Sequence of chain 1.C:
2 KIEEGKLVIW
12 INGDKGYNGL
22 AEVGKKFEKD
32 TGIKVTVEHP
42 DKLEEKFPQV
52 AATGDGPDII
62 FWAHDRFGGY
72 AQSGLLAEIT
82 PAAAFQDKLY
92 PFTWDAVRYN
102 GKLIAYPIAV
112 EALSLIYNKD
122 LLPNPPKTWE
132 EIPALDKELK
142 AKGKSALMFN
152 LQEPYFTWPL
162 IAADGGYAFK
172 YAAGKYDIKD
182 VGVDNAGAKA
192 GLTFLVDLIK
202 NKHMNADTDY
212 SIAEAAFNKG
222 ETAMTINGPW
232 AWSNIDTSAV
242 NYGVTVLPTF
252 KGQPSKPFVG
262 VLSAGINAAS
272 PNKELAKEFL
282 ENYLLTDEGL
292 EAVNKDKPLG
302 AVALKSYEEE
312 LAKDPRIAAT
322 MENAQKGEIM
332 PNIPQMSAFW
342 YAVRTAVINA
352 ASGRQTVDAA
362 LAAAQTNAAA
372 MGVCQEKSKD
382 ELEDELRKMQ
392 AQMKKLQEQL

Binding-site contacts:
Ligand atom O1 contacts residue ASP15 of chain 1.C at 2.9 Å (salt-bridge).
Ligand atom C6 contacts residue PRO155 of chain 1.C at 3.7 Å (hydrophobic).
Ligand atom C1 contacts residue LYS16 of chain 1.C at 3.6 Å.
Ligand atom O2 contacts residue LYS16 of chain 1.C at 2.9 Å (salt-bridge).
Ligand atom O3 contacts residue TRP63 of chain 1.C at 3.6 Å.
Ligand atom C5 contacts residue GLU154 of chain 1.C at 3.9 Å.
Ligand atom C1 contacts residue ASP15 of chain 1.C at 3.6 Å.
Ligand atom C1 contacts residue TRP231 of chain 1.C at 3.8 Å (hydrophobic).
Ligand atom O3 contacts residue ARG67 of chain 1.C at 3.3 Å.
Ligand atom O6 contacts residue PHE157 of chain 1.C at 3.9 Å.
Ligand atom O1 contacts residue ASN13 of chain 1.C at 3.6 Å (h-bond).
Ligand atom C6 contacts residue GLU154 of chain 1.C at 3.2 Å.
Ligand atom O2 contacts residue TRP63 of chain 1.C at 3.6 Å (h-bond).
Ligand atom C3 contacts residue TRP341 of chain 1.C at 4.0 Å (hydrophobic).
Ligand atom C3 contacts residue ASP66 of chain 1.C at 3.4 Å.
Ligand atom O4 contacts residue TRP341 of chain 1.C at 4.0 Å.
Ligand atom C2 contacts residue TRP341 of chain 1.C at 3.9 Å (hydrophobic).
Ligand atom O2 contacts residue ALA64 of chain 1.C at 3.5 Å.
Ligand atom O6 contacts residue GLU154 of chain 1.C at 2.6 Å (salt-bridge).
Ligand atom O3 contacts residue ASP66 of chain 1.C at 2.5 Å (salt-bridge).
Ligand atom C3 contacts residue TRP63 of chain 1.C at 3.8 Å (hydrophobic).
Ligand atom O3 contacts residue ALA64 of chain 1.C at 3.3 Å.
Ligand atom O2 contacts residue ASP66 of chain 1.C at 2.6 Å (salt-bridge).
Ligand atom C2 contacts residue ASP66 of chain 1.C at 3.3 Å.
Ligand atom C2 contacts residue LYS16 of chain 1.C at 3.8 Å.
Ligand atom O3 contacts residue TRP341 of chain 1.C at 3.8 Å.
Ligand atom C1 contacts residue TYR156 of chain 1.C at 3.5 Å (hydrophobic).
Ligand atom O5 contacts residue TYR156 of chain 1.C at 3.2 Å.
Ligand atom C6 contacts residue TRP341 of chain 1.C at 3.9 Å (hydrophobic).
Ligand atom O2 contacts residue MET331 of chain 1.C at 3.7 Å.
Ligand atom O2 contacts residue GLU112 of chain 1.C at 2.7 Å (salt-bridge).
Ligand atom C2 contacts residue TRP231 of chain 1.C at 3.9 Å (hydrophobic).
Ligand atom C6 contacts residue PHE157 of chain 1.C at 4.0 Å (hydrophobic).
Ligand atom O6 contacts residue PRO155 of chain 1.C at 3.3 Å.
Ligand atom O3 contacts residue GLU112 of chain 1.C at 3.9 Å.
Ligand atom O1 contacts residue LYS16 of chain 1.C at 3.0 Å (salt-bridge).
Ligand atom C2 contacts residue GLU112 of chain 1.C at 3.5 Å.
Ligand atom C4 contacts residue TRP341 of chain 1.C at 3.6 Å (hydrophobic).
Ligand atom C6 contacts residue TYR156 of chain 1.C at 3.9 Å (hydrophobic).
Ligand atom O6 contacts residue TYR156 of chain 1.C at 3.1 Å (h-bond).

A small-molecule ligand and the protein it binds are described below.
Small molecule (SMILES): OC[C@H]1O[C@H](O[C@H]2[C@H](O)[C@@H](O)[C@@H](O)O[C@@H]2CO)[C@H](O)[C@@H](O)[C@@H]1O